Sequence of chain 1.C:
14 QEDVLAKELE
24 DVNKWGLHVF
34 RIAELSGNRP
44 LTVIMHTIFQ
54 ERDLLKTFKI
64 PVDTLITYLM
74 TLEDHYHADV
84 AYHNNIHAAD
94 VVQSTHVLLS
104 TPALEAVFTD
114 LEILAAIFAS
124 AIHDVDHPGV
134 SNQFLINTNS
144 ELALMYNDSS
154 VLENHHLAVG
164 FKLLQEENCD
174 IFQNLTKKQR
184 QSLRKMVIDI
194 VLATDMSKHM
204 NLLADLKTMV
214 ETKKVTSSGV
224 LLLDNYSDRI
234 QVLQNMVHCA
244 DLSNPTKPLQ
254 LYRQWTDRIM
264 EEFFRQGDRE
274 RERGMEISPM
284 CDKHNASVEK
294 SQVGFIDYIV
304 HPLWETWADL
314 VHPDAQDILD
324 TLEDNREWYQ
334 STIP

Binding-site contacts:
Ligand atom C18 contacts residue MET283 of chain 1.C at 4.1 Å (hydrophobic).
Ligand atom C18 contacts residue MET263 of chain 1.C at 4.2 Å (hydrophobic).
Ligand atom C15 contacts residue GLN295 of chain 1.C at 4.2 Å.
Ligand atom C17 contacts residue MET283 of chain 1.C at 3.7 Å (hydrophobic).
Ligand atom C15 contacts residue ILE262 of chain 1.C at 4.2 Å (hydrophobic).
Ligand atom O11 contacts residue PHE298 of chain 1.C at 4.0 Å.
Ligand atom C19 contacts residue GLN295 of chain 1.C at 3.8 Å.
Ligand atom C18 contacts residue SER294 of chain 1.C at 3.6 Å.
Ligand atom O11 contacts residue GLN295 of chain 1.C at 3.2 Å (h-bond).
Ligand atom C19 contacts residue ILE262 of chain 1.C at 4.2 Å (hydrophobic).
Ligand atom C08 contacts residue TYR85 of chain 1.C at 3.6 Å (hydrophobic).
Ligand atom C12 contacts residue GLN295 of chain 1.C at 3.6 Å.
Ligand atom C13 contacts residue ILE262 of chain 1.C at 3.8 Å (hydrophobic).
Ligand atom N21 contacts residue LEU245 of chain 1.C at 4.1 Å.
Ligand atom C13 contacts residue PHE298 of chain 1.C at 3.5 Å (hydrophobic).
Ligand atom C12 contacts residue THR259 of chain 1.C at 3.9 Å.
Ligand atom C17 contacts residue SER294 of chain 1.C at 3.8 Å.
Ligand atom C09 contacts residue PHE298 of chain 1.C at 4.0 Å (hydrophobic).
Ligand atom C10 contacts residue PHE298 of chain 1.C at 3.5 Å (hydrophobic).
Ligand atom C12 contacts residue ILE262 of chain 1.C at 4.1 Å (hydrophobic).
Ligand atom C12 contacts residue TYR255 of chain 1.C at 4.0 Å (hydrophobic).
Ligand atom C19 contacts residue MET263 of chain 1.C at 3.6 Å (hydrophobic).
Ligand atom C12 contacts residue ASN247 of chain 1.C at 3.7 Å.
Ligand atom C07 contacts residue PHE298 of chain 1.C at 3.9 Å (hydrophobic).
Ligand atom C02 contacts residue MET199 of chain 1.C at 3.6 Å (hydrophobic).
Ligand atom O14 contacts residue PHE298 of chain 1.C at 3.7 Å.
Ligand atom C09 contacts residue TYR85 of chain 1.C at 3.7 Å (hydrophobic).
Ligand atom O14 contacts residue GLN295 of chain 1.C at 3.4 Å (h-bond).
Ligand atom C09 contacts residue ILE262 of chain 1.C at 4.0 Å (hydrophobic).
Ligand atom C20 contacts residue PHE298 of chain 1.C at 3.6 Å (hydrophobic).
Ligand atom C17 contacts residue PHE298 of chain 1.C at 3.9 Å (hydrophobic).
Ligand atom C05 contacts residue PHE266 of chain 1.C at 3.3 Å (hydrophobic).
Ligand atom O14 contacts residue ILE262 of chain 1.C at 4.1 Å.
Ligand atom C04 contacts residue MET199 of chain 1.C at 3.8 Å (hydrophobic).
Ligand atom C10 contacts residue ILE262 of chain 1.C at 3.8 Å (hydrophobic).
Ligand atom O11 contacts residue ILE262 of chain 1.C at 3.4 Å.
Ligand atom C09 contacts residue ASN247 of chain 1.C at 3.7 Å.
Ligand atom C18 contacts residue GLN295 of chain 1.C at 3.5 Å.
Ligand atom O01 contacts residue MET199 of chain 1.C at 3.1 Å.
Ligand atom C20 contacts residue ILE262 of chain 1.C at 4.0 Å (hydrophobic).

A small-molecule ligand and the protein it binds are described below.
Small molecule (SMILES): COc1ccc(C2=NNC(=O)C2(C)C)cc1OC1CCCC1